Binding-site contacts:
Ligand atom C5 contacts residue ASN265 of chain 1.A at 3.7 Å.
Ligand atom O3 contacts residue GLN263 of chain 1.A at 3.8 Å.
Ligand atom C4 contacts residue ASN265 of chain 1.A at 4.2 Å.
Ligand atom C6 contacts residue ARG412 of chain 1.A at 4.0 Å.
Ligand atom C8 contacts residue ASN265 of chain 1.A at 4.3 Å.
Ligand atom C2 contacts residue GLN263 of chain 1.A at 3.5 Å.
Ligand atom C3 contacts residue GLN263 of chain 1.A at 3.4 Å.
Ligand atom C8 contacts residue SER303 of chain 1.A at 3.7 Å.
Ligand atom C1 contacts residue ARG412 of chain 1.A at 4.0 Å.
Ligand atom C1 contacts residue ASN265 of chain 1.A at 1.4 Å.
Ligand atom N2 contacts residue ASN265 of chain 1.A at 3.0 Å (h-bond).
Ligand atom C8 contacts residue ASN301 of chain 1.A at 4.0 Å.
Ligand atom C7 contacts residue GLN263 of chain 1.A at 3.9 Å.
Ligand atom N2 contacts residue GLN263 of chain 1.A at 2.9 Å (h-bond).
Ligand atom C3 contacts residue ASN265 of chain 1.A at 3.8 Å.
Ligand atom O5 contacts residue ARG412 of chain 1.A at 3.2 Å (salt-bridge).
Ligand atom C8 contacts residue VAL302 of chain 1.A at 4.1 Å (hydrophobic).
Ligand atom O5 contacts residue ASN265 of chain 1.A at 2.3 Å (h-bond).
Ligand atom O6 contacts residue ARG412 of chain 1.A at 3.6 Å.
Ligand atom C1 contacts residue VAL414 of chain 1.A at 4.4 Å (hydrophobic).
Ligand atom C7 contacts residue ASN265 of chain 1.A at 3.2 Å.
Ligand atom O5 contacts residue VAL414 of chain 1.A at 4.5 Å.
Ligand atom C8 contacts residue GLN263 of chain 1.A at 3.7 Å.
Ligand atom O7 contacts residue ASN265 of chain 1.A at 3.1 Å (h-bond).
Ligand atom C2 contacts residue ASN265 of chain 1.A at 2.5 Å.
Ligand atom C5 contacts residue ARG412 of chain 1.A at 4.2 Å.
Ligand atom O7 contacts residue ASN301 of chain 1.A at 4.1 Å.
Ligand atom C1 contacts residue GLN263 of chain 1.A at 3.8 Å.

The small molecule below binds the protein below.
Small molecule (SMILES): CC(=O)N[C@@H]1[C@@H](O)[C@H](O)[C@@H](CO)O[C@H]1O

Sequence of chain 1.A:
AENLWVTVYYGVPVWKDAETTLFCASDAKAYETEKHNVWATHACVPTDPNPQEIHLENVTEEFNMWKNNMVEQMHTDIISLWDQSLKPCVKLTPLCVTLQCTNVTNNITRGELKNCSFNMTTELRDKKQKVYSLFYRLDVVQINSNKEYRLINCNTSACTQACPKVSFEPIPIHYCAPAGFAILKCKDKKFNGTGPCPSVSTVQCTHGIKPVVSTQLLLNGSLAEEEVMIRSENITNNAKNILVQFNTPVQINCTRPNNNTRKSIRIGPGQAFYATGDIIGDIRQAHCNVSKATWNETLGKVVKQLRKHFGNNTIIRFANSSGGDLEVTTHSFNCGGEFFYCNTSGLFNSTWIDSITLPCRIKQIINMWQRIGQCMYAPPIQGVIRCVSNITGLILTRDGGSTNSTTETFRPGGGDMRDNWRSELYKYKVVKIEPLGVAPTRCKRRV